Binding-site contacts:
Ligand atom O5 contacts residue SER347 of chain 1.A at 3.4 Å.
Ligand atom C2 contacts residue ASN350 of chain 1.A at 2.6 Å.
Ligand atom N2 contacts residue GLY345 of chain 1.A at 4.2 Å.
Ligand atom C3 contacts residue ASN350 of chain 1.A at 3.9 Å.
Ligand atom N2 contacts residue ASN350 of chain 1.A at 3.0 Å (h-bond).
Ligand atom C6 contacts residue SER347 of chain 1.A at 4.2 Å.
Ligand atom C7 contacts residue ASN350 of chain 1.A at 3.4 Å.
Ligand atom C1 contacts residue SER347 of chain 1.A at 3.9 Å.
Ligand atom C5 contacts residue ASN350 of chain 1.A at 3.7 Å.
Ligand atom O3 contacts residue GLY345 of chain 1.A at 4.4 Å.
Ligand atom O4 contacts residue GLY345 of chain 1.A at 4.5 Å.
Ligand atom C2 contacts residue GLY345 of chain 1.A at 4.3 Å.
Ligand atom C3 contacts residue GLY345 of chain 1.A at 4.0 Å.
Ligand atom C8 contacts residue LEU353 of chain 1.A at 4.2 Å (hydrophobic).
Ligand atom C4 contacts residue ASN350 of chain 1.A at 4.3 Å.
Ligand atom C1 contacts residue ASN350 of chain 1.A at 1.5 Å.
Ligand atom C1 contacts residue GLY345 of chain 1.A at 4.3 Å.
Ligand atom O7 contacts residue ASN350 of chain 1.A at 3.3 Å (h-bond).
Ligand atom O5 contacts residue ASN350 of chain 1.A at 2.4 Å (h-bond).
Ligand atom C5 contacts residue SER347 of chain 1.A at 3.9 Å.

Sequence of chain 1.A:
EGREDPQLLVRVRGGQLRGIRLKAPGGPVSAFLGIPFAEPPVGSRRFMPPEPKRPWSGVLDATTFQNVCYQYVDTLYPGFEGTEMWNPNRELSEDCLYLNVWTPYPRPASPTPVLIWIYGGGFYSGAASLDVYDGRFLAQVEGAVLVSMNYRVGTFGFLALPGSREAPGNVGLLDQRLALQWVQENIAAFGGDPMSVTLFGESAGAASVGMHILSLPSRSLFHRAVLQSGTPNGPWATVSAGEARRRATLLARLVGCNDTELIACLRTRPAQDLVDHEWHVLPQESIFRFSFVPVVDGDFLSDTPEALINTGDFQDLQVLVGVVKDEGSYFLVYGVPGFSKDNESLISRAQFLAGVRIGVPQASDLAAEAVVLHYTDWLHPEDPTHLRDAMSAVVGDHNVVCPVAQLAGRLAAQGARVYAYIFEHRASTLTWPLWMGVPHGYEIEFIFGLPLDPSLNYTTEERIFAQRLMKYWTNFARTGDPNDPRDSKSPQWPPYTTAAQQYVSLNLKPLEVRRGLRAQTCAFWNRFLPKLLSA

This protein binds this small molecule.
Small molecule (SMILES): CC(=O)N[C@@H]1[C@@H](O)[C@H](O)[C@@H](CO)O[C@H]1O